The protein below binds the small molecule below.
Small molecule (SMILES): O=C(O)[C@@](O)(COP(=O)(O)O)[C@H](O)[C@H](O)COP(=O)(O)O

Binding-site contacts:
Ligand atom C contacts residue ASN127 of chain 2.F at 3.4 Å.
Ligand atom O7 contacts residue ASN127 of chain 2.F at 2.9 Å (h-bond).
Ligand atom O3 contacts residue HIS297 of chain 1.B at 3.0 Å (h-bond).
Ligand atom O5P contacts residue ARG298 of chain 1.B at 2.9 Å (salt-bridge).
Ligand atom C3 contacts residue KCX205 of chain 1.B at 3.0 Å.
Ligand atom O1P contacts residue TRP70 of chain 2.F at 3.3 Å.
Ligand atom O2 contacts residue MG1 of chain 1.S at 2.3 Å.
Ligand atom O7 contacts residue LYS181 of chain 1.B at 2.8 Å (salt-bridge).
Ligand atom O6P contacts residue SER382 of chain 1.B at 3.3 Å (h-bond).
Ligand atom O1P contacts residue GLY383 of chain 1.B at 3.4 Å.
Ligand atom O4 contacts residue SER382 of chain 1.B at 2.8 Å (h-bond).
Ligand atom O6 contacts residue GLU64 of chain 2.F at 3.4 Å (salt-bridge).
Ligand atom O7 contacts residue GLU208 of chain 1.B at 3.1 Å (salt-bridge).
Ligand atom O1P contacts residue LYS337 of chain 1.B at 2.9 Å (salt-bridge).
Ligand atom C2 contacts residue MG1 of chain 1.S at 2.9 Å.
Ligand atom O7 contacts residue ASP207 of chain 1.B at 3.1 Å (salt-bridge).
Ligand atom O1P contacts residue THR69 of chain 2.F at 3.4 Å (h-bond).
Ligand atom C contacts residue MG1 of chain 1.S at 2.9 Å.
Ligand atom O2P contacts residue GLY406 of chain 1.B at 2.9 Å (h-bond).
Ligand atom O3P contacts residue THR69 of chain 2.F at 2.7 Å (h-bond).
Ligand atom O4P contacts residue ARG298 of chain 1.B at 2.9 Å (salt-bridge).
Ligand atom O3 contacts residue KCX205 of chain 1.B at 2.6 Å (h-bond).
Ligand atom O1 contacts residue LYS179 of chain 1.B at 3.3 Å (salt-bridge).
Ligand atom O7 contacts residue LYS179 of chain 1.B at 3.3 Å (salt-bridge).
Ligand atom O5 contacts residue LEU338 of chain 1.B at 3.2 Å.
Ligand atom O3P contacts residue GLY407 of chain 1.B at 2.7 Å (h-bond).
Ligand atom O2 contacts residue ASP207 of chain 1.B at 3.4 Å (salt-bridge).
Ligand atom O2 contacts residue THR177 of chain 1.B at 2.7 Å (h-bond).
Ligand atom O3 contacts residue MG1 of chain 1.S at 2.2 Å.
Ligand atom P1 contacts residue THR69 of chain 2.F at 3.4 Å.
Ligand atom O4 contacts residue GLY383 of chain 1.B at 3.1 Å (h-bond).
Ligand atom O6 contacts residue LYS337 of chain 1.B at 2.8 Å (salt-bridge).
Ligand atom O2 contacts residue KCX205 of chain 1.B at 3.1 Å (h-bond).
Ligand atom O3 contacts residue GLU208 of chain 1.B at 2.9 Å (salt-bridge).
Ligand atom O3P contacts residue LYS179 of chain 1.B at 3.3 Å.
Ligand atom C3 contacts residue MG1 of chain 1.S at 3.1 Å.
Ligand atom O1P contacts residue GLY384 of chain 1.B at 2.9 Å (h-bond).
Ligand atom O2 contacts residue LYS179 of chain 1.B at 3.0 Å (salt-bridge).
Ligand atom O6P contacts residue HIS330 of chain 1.B at 2.7 Å (h-bond).
Ligand atom O7 contacts residue MG1 of chain 1.S at 2.1 Å.

Sequence of chain 1.B:
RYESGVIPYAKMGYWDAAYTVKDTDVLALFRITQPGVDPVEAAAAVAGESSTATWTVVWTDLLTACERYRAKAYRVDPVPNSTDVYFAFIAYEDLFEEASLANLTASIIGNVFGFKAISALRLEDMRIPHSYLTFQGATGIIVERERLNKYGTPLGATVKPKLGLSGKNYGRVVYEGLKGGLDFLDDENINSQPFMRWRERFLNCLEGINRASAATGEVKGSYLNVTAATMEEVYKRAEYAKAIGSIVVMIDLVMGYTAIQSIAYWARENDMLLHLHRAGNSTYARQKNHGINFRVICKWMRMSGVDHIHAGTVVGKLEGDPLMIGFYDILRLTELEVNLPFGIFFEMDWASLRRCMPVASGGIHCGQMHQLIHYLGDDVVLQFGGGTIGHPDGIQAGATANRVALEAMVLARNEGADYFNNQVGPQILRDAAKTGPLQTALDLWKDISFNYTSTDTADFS

Sequence of chain 2.F:
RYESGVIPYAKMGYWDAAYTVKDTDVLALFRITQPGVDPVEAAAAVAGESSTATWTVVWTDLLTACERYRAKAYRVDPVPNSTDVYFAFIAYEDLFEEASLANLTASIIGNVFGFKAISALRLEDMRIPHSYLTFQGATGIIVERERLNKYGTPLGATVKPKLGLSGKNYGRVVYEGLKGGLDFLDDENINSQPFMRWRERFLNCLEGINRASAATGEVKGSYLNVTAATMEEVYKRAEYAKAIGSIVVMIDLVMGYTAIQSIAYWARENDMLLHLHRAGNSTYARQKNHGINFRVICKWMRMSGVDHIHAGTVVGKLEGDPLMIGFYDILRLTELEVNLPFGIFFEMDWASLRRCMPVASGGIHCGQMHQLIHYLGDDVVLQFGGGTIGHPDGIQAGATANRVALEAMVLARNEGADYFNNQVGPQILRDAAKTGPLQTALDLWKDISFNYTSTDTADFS